Sequence of chain 1.E:
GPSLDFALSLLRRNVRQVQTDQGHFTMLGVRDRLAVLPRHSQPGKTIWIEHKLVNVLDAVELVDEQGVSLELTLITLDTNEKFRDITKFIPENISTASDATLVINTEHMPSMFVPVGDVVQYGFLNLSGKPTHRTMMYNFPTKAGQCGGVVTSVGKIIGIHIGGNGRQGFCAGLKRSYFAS

A protein and the small-molecule ligand that binds it are described below.
Small molecule (SMILES): Cc1cc(C(=O)N[C@@H](Cc2ccc(F)cc2)C(=O)N[C@H](C=O)C[C@@H]2CCCNC2=O)no1

Binding-site contacts:
Ligand atom N4 contacts residue ILE162 of chain 1.E at 3.1 Å (h-bond).
Ligand atom C18 contacts residue CYS147 of chain 1.E at 3.0 Å (hydrophobic).
Ligand atom C15 contacts residue GLY145 of chain 1.E at 3.8 Å.
Ligand atom N2 contacts residue SER128 of chain 1.E at 3.7 Å.
Ligand atom C9 contacts residue ARG39 of chain 1.E at 3.7 Å.
Ligand atom C3 contacts residue ILE162 of chain 1.E at 3.5 Å (hydrophobic).
Ligand atom C21 contacts residue LYS143 of chain 1.E at 3.5 Å.
Ligand atom C15 contacts residue CYS147 of chain 1.E at 2.9 Å (hydrophobic).
Ligand atom N4 contacts residue CYS147 of chain 1.E at 2.6 Å (h-bond).
Ligand atom F1 contacts residue THR132 of chain 1.E at 3.8 Å.
Ligand atom F1 contacts residue GLU71 of chain 1.E at 2.7 Å.
Ligand atom N3 contacts residue LYS143 of chain 1.E at 3.8 Å.
Ligand atom O5 contacts residue THR142 of chain 1.E at 3.0 Å.
Ligand atom O4 contacts residue GLY164 of chain 1.E at 3.4 Å (h-bond).
Ligand atom O2 contacts residue CYS147 of chain 1.E at 2.9 Å (h-bond).
Ligand atom C6 contacts residue HIS40 of chain 1.E at 3.2 Å.
Ligand atom F1 contacts residue ARG39 of chain 1.E at 3.9 Å.
Ligand atom C1 contacts residue ILE162 of chain 1.E at 3.3 Å (hydrophobic).
Ligand atom F1 contacts residue LYS130 of chain 1.E at 3.6 Å.
Ligand atom N4 contacts residue HIS40 of chain 1.E at 3.9 Å.
Ligand atom O5 contacts residue LYS143 of chain 1.E at 3.8 Å.
Ligand atom C6 contacts residue ILE162 of chain 1.E at 3.6 Å (hydrophobic).
Ligand atom O1 contacts residue LEU127 of chain 1.E at 3.8 Å.
Ligand atom C13 contacts residue THR142 of chain 1.E at 3.8 Å.
Ligand atom O2 contacts residue HIS40 of chain 1.E at 3.6 Å (h-bond).
Ligand atom O4 contacts residue GLY163 of chain 1.E at 3.3 Å.
Ligand atom C20 contacts residue GLY163 of chain 1.E at 3.9 Å.
Ligand atom C21 contacts residue THR142 of chain 1.E at 3.7 Å.
Ligand atom C2 contacts residue HIS40 of chain 1.E at 3.3 Å.
Ligand atom C8 contacts residue GLU71 of chain 1.E at 3.3 Å.
Ligand atom C19 contacts residue CYS147 of chain 1.E at 3.2 Å (hydrophobic).
Ligand atom C14 contacts residue GLY164 of chain 1.E at 3.5 Å.
Ligand atom O2 contacts residue PHE25 of chain 1.E at 3.9 Å.
Ligand atom C5 contacts residue HIS40 of chain 1.E at 3.3 Å.
Ligand atom O5 contacts residue GLY163 of chain 1.E at 3.5 Å.
Ligand atom C9 contacts residue GLU71 of chain 1.E at 3.2 Å.
Ligand atom O5 contacts residue HIS161 of chain 1.E at 2.6 Å (h-bond).
Ligand atom N3 contacts residue THR142 of chain 1.E at 3.2 Å (h-bond).
Ligand atom N3 contacts residue GLY164 of chain 1.E at 3.9 Å.
Ligand atom C10 contacts residue ARG39 of chain 1.E at 3.3 Å.